Sequence of chain 1.B:
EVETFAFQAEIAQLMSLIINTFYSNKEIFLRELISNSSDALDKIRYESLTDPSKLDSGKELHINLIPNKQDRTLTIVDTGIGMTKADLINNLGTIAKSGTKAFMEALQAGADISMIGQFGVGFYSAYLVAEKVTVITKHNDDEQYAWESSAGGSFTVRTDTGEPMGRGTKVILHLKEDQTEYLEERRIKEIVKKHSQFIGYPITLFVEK

The small molecule below binds the protein below.
Small molecule (SMILES): CC(C)c1cc(-c2n[nH]c(=O)n2-c2ccc3c(ccn3C)c2)c(O)cc1O

Binding-site contacts:
Ligand atom N10 contacts residue GLY102 of chain 1.B at 2.8 Å (h-bond).
Ligand atom C9 contacts residue MET103 of chain 1.B at 3.8 Å (hydrophobic).
Ligand atom C23 contacts residue LEU112 of chain 1.B at 3.8 Å (hydrophobic).
Ligand atom C3 contacts residue MET103 of chain 1.B at 3.7 Å (hydrophobic).
Ligand atom C5 contacts residue ASP98 of chain 1.B at 3.5 Å.
Ligand atom O26 contacts residue ASP98 of chain 1.B at 2.7 Å (salt-bridge).
Ligand atom C9 contacts residue LYS63 of chain 1.B at 3.9 Å.
Ligand atom C18 contacts residue ASN111 of chain 1.B at 3.8 Å.
Ligand atom N11 contacts residue MET103 of chain 1.B at 3.6 Å.
Ligand atom C22 contacts residue ASN56 of chain 1.B at 3.6 Å.
Ligand atom C15 contacts residue ASN56 of chain 1.B at 3.8 Å.
Ligand atom C6 contacts residue ASN56 of chain 1.B at 3.7 Å.
Ligand atom O26 contacts residue THR189 of chain 1.B at 3.8 Å.
Ligand atom C22 contacts residue PHE143 of chain 1.B at 3.8 Å (hydrophobic).
Ligand atom C24 contacts residue ASN56 of chain 1.B at 3.8 Å.
Ligand atom N11 contacts residue THR189 of chain 1.B at 3.5 Å (h-bond).
Ligand atom O25 contacts residue ASN56 of chain 1.B at 3.6 Å.
Ligand atom N10 contacts residue ALA60 of chain 1.B at 3.6 Å.
Ligand atom N11 contacts residue ALA60 of chain 1.B at 3.5 Å.
Ligand atom C23 contacts residue PHE143 of chain 1.B at 3.4 Å (hydrophobic).
Ligand atom N10 contacts residue ILE101 of chain 1.B at 3.6 Å.
Ligand atom C13 contacts residue ASN56 of chain 1.B at 3.5 Å.
Ligand atom N8 contacts residue ALA60 of chain 1.B at 3.8 Å.
Ligand atom O27 contacts residue LYS63 of chain 1.B at 2.9 Å (salt-bridge).
Ligand atom C24 contacts residue LEU112 of chain 1.B at 3.6 Å (hydrophobic).
Ligand atom C6 contacts residue ASP98 of chain 1.B at 3.5 Å.
Ligand atom N10 contacts residue MET103 of chain 1.B at 3.5 Å.
Ligand atom C1 contacts residue ASN56 of chain 1.B at 3.5 Å.
Ligand atom O26 contacts residue SER57 of chain 1.B at 3.8 Å.
Ligand atom C7 contacts residue ALA60 of chain 1.B at 3.6 Å (hydrophobic).
Ligand atom N11 contacts residue GLY102 of chain 1.B at 3.6 Å.
Ligand atom C14 contacts residue ASN111 of chain 1.B at 3.8 Å.
Ligand atom C9 contacts residue GLY102 of chain 1.B at 3.6 Å.
Ligand atom O26 contacts residue ALA60 of chain 1.B at 3.1 Å.
Ligand atom C21 contacts residue ASN56 of chain 1.B at 3.7 Å.
Ligand atom C2 contacts residue ASN56 of chain 1.B at 3.9 Å.
Ligand atom O27 contacts residue ILE101 of chain 1.B at 3.8 Å.
Ligand atom O25 contacts residue VAL191 of chain 1.B at 3.5 Å.
Ligand atom C9 contacts residue ALA60 of chain 1.B at 3.8 Å (hydrophobic).
Ligand atom O26 contacts residue ASN56 of chain 1.B at 3.9 Å.